Binding-site contacts:
Ligand atom C7 contacts residue ASN12 of chain 56.I at 3.9 Å.
Ligand atom C5 contacts residue ASN12 of chain 56.I at 4.0 Å.
Ligand atom C2 contacts residue ASN12 of chain 56.I at 3.2 Å.
Ligand atom O7 contacts residue ASN12 of chain 56.I at 3.7 Å.
Ligand atom C1 contacts residue ASN12 of chain 56.I at 2.1 Å.
Ligand atom N2 contacts residue ASN12 of chain 56.I at 3.8 Å.
Ligand atom O5 contacts residue ASN12 of chain 56.I at 2.6 Å (h-bond).

Sequence of chain 56.I:
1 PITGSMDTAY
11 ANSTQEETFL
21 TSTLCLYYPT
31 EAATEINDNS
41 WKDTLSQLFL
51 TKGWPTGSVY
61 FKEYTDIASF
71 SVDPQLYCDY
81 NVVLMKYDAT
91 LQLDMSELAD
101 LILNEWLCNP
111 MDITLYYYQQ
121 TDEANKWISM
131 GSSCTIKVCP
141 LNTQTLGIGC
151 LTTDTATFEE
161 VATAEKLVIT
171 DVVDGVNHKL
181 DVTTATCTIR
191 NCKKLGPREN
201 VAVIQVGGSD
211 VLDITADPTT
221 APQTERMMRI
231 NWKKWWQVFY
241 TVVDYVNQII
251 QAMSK

This small molecule binds to this protein.
Small molecule (SMILES): CC(=O)N[C@H]1[C@H](O[C@H]2[C@H](O)[C@@H](NC(C)=O)CO[C@@H]2CO)O[C@H](CO)[C@@H](O)[C@@H]1O